This small molecule binds to this protein.
Small molecule (SMILES): OC[C@H]1O[C@@H](O)[C@H](O)[C@@H](O)[C@@H]1O

Sequence of chain 1.A:
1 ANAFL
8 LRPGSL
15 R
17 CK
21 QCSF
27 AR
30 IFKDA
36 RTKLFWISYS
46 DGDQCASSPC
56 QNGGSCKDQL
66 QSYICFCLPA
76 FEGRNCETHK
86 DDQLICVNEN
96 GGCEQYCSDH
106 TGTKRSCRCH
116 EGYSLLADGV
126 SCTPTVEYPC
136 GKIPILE

Binding-site contacts:
Ligand atom C6 contacts residue GLN49 of chain 1.A at 3.6 Å.
Ligand atom C4 contacts residue TYR68 of chain 1.A at 4.2 Å (hydrophobic).
Ligand atom C5 contacts residue GLN49 of chain 1.A at 3.7 Å.
Ligand atom O5 contacts residue SER52 of chain 1.A at 2.2 Å (h-bond).
Ligand atom C5 contacts residue TYR68 of chain 1.A at 3.8 Å (hydrophobic).
Ligand atom C5 contacts residue SER52 of chain 1.A at 3.6 Å.
Ligand atom C3 contacts residue PRO54 of chain 1.A at 4.4 Å (hydrophobic).
Ligand atom O6 contacts residue GLN49 of chain 1.A at 4.3 Å.
Ligand atom C1 contacts residue SER52 of chain 1.A at 1.4 Å.
Ligand atom O4 contacts residue TYR68 of chain 1.A at 3.9 Å.
Ligand atom C1 contacts residue PRO54 of chain 1.A at 4.0 Å (hydrophobic).
Ligand atom C2 contacts residue PRO54 of chain 1.A at 4.3 Å (hydrophobic).
Ligand atom O2 contacts residue PRO54 of chain 1.A at 3.8 Å.
Ligand atom C3 contacts residue TYR68 of chain 1.A at 4.3 Å (hydrophobic).
Ligand atom O2 contacts residue SER52 of chain 1.A at 3.0 Å.
Ligand atom O5 contacts residue GLN49 of chain 1.A at 3.2 Å (h-bond).
Ligand atom C4 contacts residue SER52 of chain 1.A at 4.2 Å.
Ligand atom C1 contacts residue GLN49 of chain 1.A at 3.6 Å.
Ligand atom C3 contacts residue SER52 of chain 1.A at 3.9 Å.
Ligand atom C2 contacts residue SER52 of chain 1.A at 2.6 Å.